Sequence of chain 2.F:
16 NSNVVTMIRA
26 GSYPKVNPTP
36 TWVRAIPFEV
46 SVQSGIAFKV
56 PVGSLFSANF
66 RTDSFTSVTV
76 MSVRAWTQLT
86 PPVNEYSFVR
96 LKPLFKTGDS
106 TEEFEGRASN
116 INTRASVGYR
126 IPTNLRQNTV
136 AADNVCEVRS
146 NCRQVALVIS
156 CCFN

Binding-site contacts:
Ligand atom OP3 contacts residue ARG125 of chain 2.F at 2.7 Å.
Ligand atom OP2 contacts residue SER77 of chain 2.F at 3.8 Å.
Ligand atom C5 contacts residue ARG125 of chain 2.F at 3.5 Å.
Ligand atom C6 contacts residue ARG125 of chain 2.F at 3.5 Å.
Ligand atom C4' contacts residue ARG125 of chain 2.F at 4.3 Å.
Ligand atom O4 contacts residue ASN16 of chain 2.E at 4.4 Å.
Ligand atom C5' contacts residue ARG125 of chain 2.F at 4.2 Å.
Ligand atom OP2 contacts residue ARG131 of chain 2.F at 3.7 Å.
Ligand atom OP2 contacts residue MET76 of chain 2.F at 4.4 Å.
Ligand atom OP1 contacts residue ILE23 of chain 2.E at 3.7 Å.
Ligand atom N1 contacts residue ARG125 of chain 2.F at 3.7 Å.
Ligand atom C4 contacts residue ASN16 of chain 2.E at 4.1 Å.
Ligand atom O2 contacts residue ARG125 of chain 2.F at 3.9 Å.
Ligand atom N1 contacts residue ASN16 of chain 2.E at 4.4 Å.
Ligand atom C2 contacts residue ASN16 of chain 2.E at 3.1 Å.
Ligand atom O2 contacts residue ASN16 of chain 2.E at 2.6 Å (h-bond).
Ligand atom O5' contacts residue ARG131 of chain 2.F at 2.8 Å (salt-bridge).
Ligand atom C4 contacts residue ARG125 of chain 2.F at 3.6 Å.
Ligand atom N3 contacts residue ASN16 of chain 2.E at 2.9 Å (h-bond).
Ligand atom OP2 contacts residue ILE23 of chain 2.E at 4.2 Å.
Ligand atom N3 contacts residue SER17 of chain 2.E at 4.3 Å.
Ligand atom O5' contacts residue ARG125 of chain 2.F at 3.2 Å (salt-bridge).
Ligand atom O4 contacts residue THR21 of chain 2.E at 4.1 Å.
Ligand atom P contacts residue ARG131 of chain 2.F at 3.5 Å.
Ligand atom OP1 contacts residue ARG131 of chain 2.F at 3.3 Å (salt-bridge).
Ligand atom O4 contacts residue SER17 of chain 2.E at 3.2 Å.
Ligand atom C2 contacts residue ARG125 of chain 2.F at 3.7 Å.
Ligand atom C2' contacts residue ARG125 of chain 2.F at 3.6 Å.
Ligand atom O3' contacts residue ARG125 of chain 2.F at 4.1 Å.
Ligand atom OP1 contacts residue ARG125 of chain 2.F at 2.9 Å (salt-bridge).
Ligand atom C4 contacts residue SER17 of chain 2.E at 4.1 Å.
Ligand atom OP3 contacts residue SER77 of chain 2.F at 4.2 Å.
Ligand atom O4 contacts residue ARG125 of chain 2.F at 3.9 Å.
Ligand atom C1' contacts residue ARG125 of chain 2.F at 4.2 Å.
Ligand atom P contacts residue ILE23 of chain 2.E at 4.2 Å.
Ligand atom OP3 contacts residue ILE23 of chain 2.E at 4.3 Å.
Ligand atom P contacts residue ARG125 of chain 2.F at 3.9 Å.
Ligand atom C5' contacts residue ARG131 of chain 2.F at 3.6 Å.
Ligand atom N3 contacts residue ARG125 of chain 2.F at 3.6 Å.
Ligand atom C3' contacts residue ARG125 of chain 2.F at 3.3 Å.

This protein binds this small molecule.
Small molecule (SMILES): CO[P](=O)(O)O[C@H]1[C@@H](O)[C@H](n2ccc(=O)[nH]c2=O)O[C@@H]1COP(=O)(O)O

Sequence of chain 2.E:
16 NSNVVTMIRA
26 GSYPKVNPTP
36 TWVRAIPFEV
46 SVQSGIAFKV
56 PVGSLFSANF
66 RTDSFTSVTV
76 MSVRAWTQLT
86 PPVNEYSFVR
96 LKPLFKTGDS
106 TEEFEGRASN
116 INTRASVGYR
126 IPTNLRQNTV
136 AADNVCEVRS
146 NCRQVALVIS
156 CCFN